Sequence of chain 1.D:
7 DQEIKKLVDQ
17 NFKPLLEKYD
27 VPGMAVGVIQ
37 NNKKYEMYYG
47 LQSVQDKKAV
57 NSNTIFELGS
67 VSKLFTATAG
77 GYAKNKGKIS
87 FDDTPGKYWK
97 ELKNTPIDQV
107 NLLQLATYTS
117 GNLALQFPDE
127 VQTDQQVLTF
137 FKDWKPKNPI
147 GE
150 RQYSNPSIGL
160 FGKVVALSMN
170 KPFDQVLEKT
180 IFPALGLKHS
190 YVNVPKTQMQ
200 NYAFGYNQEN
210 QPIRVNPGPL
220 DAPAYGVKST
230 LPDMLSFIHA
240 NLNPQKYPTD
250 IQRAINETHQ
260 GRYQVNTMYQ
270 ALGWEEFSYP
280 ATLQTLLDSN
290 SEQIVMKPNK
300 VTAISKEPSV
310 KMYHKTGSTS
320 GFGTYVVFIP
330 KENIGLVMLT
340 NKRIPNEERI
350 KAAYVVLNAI

Binding-site contacts:
Ligand atom P1 contacts residue SER66 of chain 1.D at 3.8 Å.
Ligand atom N contacts residue SER319 of chain 1.D at 3.0 Å (h-bond).
Ligand atom O2 contacts residue THR315 of chain 1.D at 2.6 Å (h-bond).
Ligand atom B13 contacts residue TYR152 of chain 1.D at 3.7 Å.
Ligand atom O10 contacts residue GLN122 of chain 1.D at 3.7 Å.
Ligand atom O14 contacts residue SER66 of chain 1.D at 2.3 Å (h-bond).
Ligand atom C32 contacts residue SER319 of chain 1.D at 4.0 Å.
Ligand atom P1 contacts residue THR315 of chain 1.D at 3.7 Å.
Ligand atom S1 contacts residue GLN122 of chain 1.D at 3.5 Å (h-bond).
Ligand atom O8 contacts residue ASN154 of chain 1.D at 3.0 Å (h-bond).
Ligand atom C7 contacts residue ARG342 of chain 1.D at 4.0 Å.
Ligand atom O2 contacts residue GLY316 of chain 1.D at 3.3 Å.
Ligand atom N33 contacts residue VAL214 of chain 1.D at 3.8 Å.
Ligand atom O8 contacts residue LEU121 of chain 1.D at 3.4 Å.
Ligand atom O5 contacts residue LYS314 of chain 1.D at 4.0 Å.
Ligand atom N33 contacts residue TYR224 of chain 1.D at 4.0 Å.
Ligand atom N35 contacts residue VAL214 of chain 1.D at 3.6 Å.
Ligand atom C3 contacts residue TYR224 of chain 1.D at 3.9 Å (hydrophobic).
Ligand atom N34 contacts residue VAL214 of chain 1.D at 3.4 Å.
Ligand atom C3 contacts residue GLN122 of chain 1.D at 3.5 Å.
Ligand atom O15 contacts residue SER66 of chain 1.D at 2.5 Å (h-bond).
Ligand atom O5 contacts residue THR315 of chain 1.D at 3.4 Å (h-bond).
Ligand atom P1 contacts residue TYR152 of chain 1.D at 3.8 Å.
Ligand atom B13 contacts residue SER66 of chain 1.D at 1.4 Å.
Ligand atom C2 contacts residue GLN122 of chain 1.D at 3.5 Å.
Ligand atom O5 contacts residue TYR152 of chain 1.D at 3.4 Å (h-bond).
Ligand atom N35 contacts residue SER319 of chain 1.D at 3.2 Å (h-bond).
Ligand atom O14 contacts residue TYR152 of chain 1.D at 2.8 Å (h-bond).
Ligand atom O10 contacts residue LEU121 of chain 1.D at 3.6 Å.
Ligand atom N contacts residue THR318 of chain 1.D at 3.7 Å.
Ligand atom N34 contacts residue ASN215 of chain 1.D at 3.3 Å (h-bond).
Ligand atom O2 contacts residue SER317 of chain 1.D at 3.7 Å.
Ligand atom O15 contacts residue GLY316 of chain 1.D at 3.5 Å.
Ligand atom N11 contacts residue SER66 of chain 1.D at 3.8 Å.
Ligand atom O15 contacts residue SER317 of chain 1.D at 2.8 Å (h-bond).
Ligand atom C3 contacts residue ASN154 of chain 1.D at 3.7 Å.
Ligand atom C4 contacts residue TYR224 of chain 1.D at 3.8 Å (hydrophobic).
Ligand atom O15 contacts residue GLY65 of chain 1.D at 3.8 Å.
Ligand atom C12 contacts residue SER66 of chain 1.D at 2.5 Å.
Ligand atom O8 contacts residue GLN122 of chain 1.D at 2.8 Å (h-bond).

The small molecule below binds the protein below.
Small molecule (SMILES): O=P(O)(O)OB(O)CNS(=O)(=O)c1ccc(-c2nnn[nH]2)cc1